Binding-site contacts:
Ligand atom O4P contacts residue ARG243 of chain 1.B at 2.7 Å (salt-bridge).
Ligand atom O6 contacts residue TYR264 of chain 1.A at 3.5 Å.
Ligand atom P1 contacts residue FBP1 of chain 1.D at 0.8 Å.
Ligand atom O2P contacts residue FBP1 of chain 1.D at 0.8 Å (h-bond).
Ligand atom C2 contacts residue FBP1 of chain 1.D at 0.6 Å.
Ligand atom O6P contacts residue TYR244 of chain 1.A at 2.7 Å (h-bond).
Ligand atom P6 contacts residue ASN212 of chain 1.A at 3.5 Å.
Ligand atom O4 contacts residue FBP1 of chain 1.D at 0.6 Å (h-bond).
Ligand atom O1 contacts residue FBP1 of chain 1.D at 0.8 Å (h-bond).
Ligand atom P1 contacts residue GLY122 of chain 1.A at 3.4 Å.
Ligand atom O6 contacts residue LYS274 of chain 1.A at 3.0 Å (salt-bridge).
Ligand atom O6P contacts residue ASN212 of chain 1.A at 3.1 Å (h-bond).
Ligand atom C5 contacts residue FBP1 of chain 1.D at 0.1 Å.
Ligand atom O5P contacts residue TYR215 of chain 1.A at 2.6 Å (h-bond).
Ligand atom O6 contacts residue FBP1 of chain 1.D at 0.4 Å (h-bond).
Ligand atom O1P contacts residue GLY122 of chain 1.A at 2.8 Å.
Ligand atom C4 contacts residue FBP1 of chain 1.D at 0.2 Å.
Ligand atom O3P contacts residue GLY122 of chain 1.A at 2.6 Å (h-bond).
Ligand atom O5 contacts residue FBP1 of chain 1.D at 0.4 Å (h-bond).
Ligand atom O2 contacts residue LEU275 of chain 1.A at 3.4 Å.
Ligand atom O2 contacts residue FBP1 of chain 1.D at 1.2 Å.
Ligand atom C6 contacts residue FBP1 of chain 1.D at 0.2 Å.
Ligand atom C3 contacts residue FBP1 of chain 1.D at 0.3 Å.
Ligand atom O4P contacts residue ASN212 of chain 1.A at 3.2 Å (h-bond).
Ligand atom O4 contacts residue MET248 of chain 1.A at 3.3 Å (h-bond).
Ligand atom O3 contacts residue ASP121 of chain 1.A at 2.9 Å (salt-bridge).
Ligand atom P6 contacts residue FBP1 of chain 1.D at 0.4 Å.
Ligand atom O3P contacts residue FBP1 of chain 1.D at 1.0 Å (h-bond).
Ligand atom O3 contacts residue MET248 of chain 1.A at 2.8 Å (h-bond).
Ligand atom O6P contacts residue TYR264 of chain 1.A at 3.0 Å.
Ligand atom O4P contacts residue FBP1 of chain 1.D at 0.3 Å (h-bond).
Ligand atom O5P contacts residue TYR264 of chain 1.A at 3.0 Å (h-bond).
Ligand atom C1 contacts residue FBP1 of chain 1.D at 0.9 Å.
Ligand atom O5 contacts residue LYS274 of chain 1.A at 2.9 Å (salt-bridge).
Ligand atom O3P contacts residue ASP121 of chain 1.A at 2.7 Å (salt-bridge).
Ligand atom O5P contacts residue FBP1 of chain 1.D at 0.3 Å (h-bond).
Ligand atom O1P contacts residue SER123 of chain 1.A at 3.5 Å (h-bond).
Ligand atom O3 contacts residue FBP1 of chain 1.D at 0.2 Å (h-bond).
Ligand atom O1P contacts residue FBP1 of chain 1.D at 1.1 Å (h-bond).
Ligand atom O6P contacts residue FBP1 of chain 1.D at 0.4 Å (h-bond).

The small molecule below binds the protein below.
Small molecule (SMILES): O=P(O)(O)OC[C@H]1O[C@@](O)(COP(=O)(O)O)[C@@H](O)[C@@H]1O

Sequence of chain 1.A:
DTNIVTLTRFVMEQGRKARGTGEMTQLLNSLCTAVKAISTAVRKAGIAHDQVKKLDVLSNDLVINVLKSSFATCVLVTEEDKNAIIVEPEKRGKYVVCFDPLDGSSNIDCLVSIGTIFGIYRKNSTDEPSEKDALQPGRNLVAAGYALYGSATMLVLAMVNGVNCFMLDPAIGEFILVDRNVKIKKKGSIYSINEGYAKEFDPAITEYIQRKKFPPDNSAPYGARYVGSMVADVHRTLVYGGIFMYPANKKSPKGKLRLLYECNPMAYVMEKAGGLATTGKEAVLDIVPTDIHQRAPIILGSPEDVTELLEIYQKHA

Sequence of chain 1.B:
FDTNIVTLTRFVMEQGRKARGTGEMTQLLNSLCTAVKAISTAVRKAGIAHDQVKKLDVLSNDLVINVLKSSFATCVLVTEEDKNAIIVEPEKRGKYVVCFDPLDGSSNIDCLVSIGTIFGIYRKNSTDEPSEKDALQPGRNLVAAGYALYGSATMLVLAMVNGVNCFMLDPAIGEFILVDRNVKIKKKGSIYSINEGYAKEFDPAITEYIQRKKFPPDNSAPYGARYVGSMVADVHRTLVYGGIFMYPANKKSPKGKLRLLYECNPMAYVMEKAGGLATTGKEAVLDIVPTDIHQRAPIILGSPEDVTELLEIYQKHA